Sequence of chain 12.A:
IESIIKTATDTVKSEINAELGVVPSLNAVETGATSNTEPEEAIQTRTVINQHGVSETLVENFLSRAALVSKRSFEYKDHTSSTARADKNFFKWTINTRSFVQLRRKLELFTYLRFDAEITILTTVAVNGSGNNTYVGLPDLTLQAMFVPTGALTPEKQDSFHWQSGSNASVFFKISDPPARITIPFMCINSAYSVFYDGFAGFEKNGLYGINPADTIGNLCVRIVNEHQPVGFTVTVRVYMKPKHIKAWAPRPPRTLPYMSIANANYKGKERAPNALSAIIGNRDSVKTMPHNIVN

Sequence of chain 12.B:
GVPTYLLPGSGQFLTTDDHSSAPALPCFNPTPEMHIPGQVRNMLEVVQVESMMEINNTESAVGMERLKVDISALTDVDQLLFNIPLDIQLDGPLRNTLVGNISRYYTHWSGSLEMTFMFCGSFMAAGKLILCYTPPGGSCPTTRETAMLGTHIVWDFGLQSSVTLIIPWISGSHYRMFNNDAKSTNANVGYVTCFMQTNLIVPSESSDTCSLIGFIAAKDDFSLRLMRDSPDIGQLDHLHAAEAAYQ

This protein binds this small molecule.
Small molecule (SMILES): Cc1cc(CCCOc2c(C)cc(-c3noc(C(F)(F)F)n3)cc2C)on1

Binding-site contacts:
Ligand atom F3 contacts residue ALA169 of chain 12.A at 3.7 Å.
Ligand atom O1A contacts residue LEU220 of chain 12.A at 3.4 Å.
Ligand atom F1 contacts residue VAL171 of chain 12.A at 3.0 Å.
Ligand atom O1A contacts residue ALA145 of chain 12.A at 3.8 Å.
Ligand atom F3 contacts residue ALA24 of chain 12.B at 3.9 Å.
Ligand atom O1A contacts residue ILE182 of chain 12.A at 3.9 Å.
Ligand atom C2A contacts residue ILE182 of chain 12.A at 3.6 Å (hydrophobic).
Ligand atom C5B contacts residue ILE184 of chain 12.A at 3.4 Å (hydrophobic).
Ligand atom C6B contacts residue ILE184 of chain 12.A at 3.7 Å (hydrophobic).
Ligand atom CM3 contacts residue THR97 of chain 12.A at 3.9 Å.
Ligand atom C2A contacts residue LEU220 of chain 12.A at 3.8 Å (hydrophobic).
Ligand atom C4 contacts residue PHE115 of chain 12.A at 3.3 Å (hydrophobic).
Ligand atom N1A contacts residue LEU220 of chain 12.A at 3.0 Å.
Ligand atom C3A contacts residue ILE182 of chain 12.A at 3.2 Å (hydrophobic).
Ligand atom C3B contacts residue ILE119 of chain 12.A at 3.5 Å (hydrophobic).
Ligand atom C6B contacts residue ILE95 of chain 12.A at 3.6 Å (hydrophobic).
Ligand atom CM4 contacts residue ILE182 of chain 12.A at 3.6 Å (hydrophobic).
Ligand atom CM4 contacts residue ALA145 of chain 12.A at 3.5 Å (hydrophobic).
Ligand atom C2B contacts residue ILE119 of chain 12.A at 3.5 Å (hydrophobic).
Ligand atom F2 contacts residue ALA169 of chain 12.A at 2.2 Å.
Ligand atom CM2 contacts residue ILE119 of chain 12.A at 3.5 Å (hydrophobic).
Ligand atom F1 contacts residue ALA145 of chain 12.A at 3.0 Å.
Ligand atom CM4 contacts residue ALA169 of chain 12.A at 3.5 Å (hydrophobic).
Ligand atom O1 contacts residue ILE217 of chain 12.A at 3.2 Å.
Ligand atom N3A contacts residue ILE184 of chain 12.A at 3.9 Å.
Ligand atom CM6 contacts residue ILE184 of chain 12.A at 3.5 Å (hydrophobic).
Ligand atom N3A contacts residue PHE147 of chain 12.A at 3.6 Å.
Ligand atom F3 contacts residue LEU14 of chain 13.B at 3.9 Å.
Ligand atom CM6 contacts residue ILE217 of chain 12.A at 3.4 Å (hydrophobic).
Ligand atom F2 contacts residue MET146 of chain 12.A at 3.7 Å.
Ligand atom F2 contacts residue SER170 of chain 12.A at 3.5 Å.
Ligand atom CM6 contacts residue MET187 of chain 12.A at 3.8 Å (hydrophobic).
Ligand atom F3 contacts residue ILE182 of chain 12.A at 3.2 Å.
Ligand atom O1B contacts residue ILE95 of chain 12.A at 3.0 Å.
Ligand atom O1 contacts residue TYR193 of chain 12.A at 3.9 Å.
Ligand atom F1 contacts residue SER170 of chain 12.A at 3.7 Å.
Ligand atom F2 contacts residue ALA145 of chain 12.A at 3.0 Å.
Ligand atom N3A contacts residue ILE182 of chain 12.A at 3.0 Å.
Ligand atom C1B contacts residue ILE95 of chain 12.A at 3.5 Å (hydrophobic).
Ligand atom F2 contacts residue PHE147 of chain 12.A at 3.2 Å.

Sequence of chain 13.B:
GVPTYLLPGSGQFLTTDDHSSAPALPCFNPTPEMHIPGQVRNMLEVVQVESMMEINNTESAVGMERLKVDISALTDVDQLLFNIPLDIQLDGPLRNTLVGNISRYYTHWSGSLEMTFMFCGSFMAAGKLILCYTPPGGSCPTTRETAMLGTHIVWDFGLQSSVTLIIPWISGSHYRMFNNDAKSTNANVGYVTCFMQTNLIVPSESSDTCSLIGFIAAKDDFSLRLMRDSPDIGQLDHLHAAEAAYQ